Sequence of chain 1.A:
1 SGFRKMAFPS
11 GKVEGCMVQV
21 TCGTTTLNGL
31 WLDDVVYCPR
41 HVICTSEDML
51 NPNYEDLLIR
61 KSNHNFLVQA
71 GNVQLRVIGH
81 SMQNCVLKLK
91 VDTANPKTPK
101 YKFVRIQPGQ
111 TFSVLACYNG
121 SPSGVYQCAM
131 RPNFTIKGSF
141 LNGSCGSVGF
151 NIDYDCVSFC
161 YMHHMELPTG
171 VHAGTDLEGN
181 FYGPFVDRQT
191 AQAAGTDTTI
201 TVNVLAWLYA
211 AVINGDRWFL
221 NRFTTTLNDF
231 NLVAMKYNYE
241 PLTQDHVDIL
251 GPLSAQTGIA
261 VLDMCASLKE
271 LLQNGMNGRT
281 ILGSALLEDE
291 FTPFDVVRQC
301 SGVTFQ

The protein below binds the small molecule below.
Small molecule (SMILES): O=C(c1cc(=O)[nH]c(=O)[nH]1)N1CCN(c2ccc(Cl)c(Cl)c2)CC1

Binding-site contacts:
Ligand atom O3 contacts residue SER144 of chain 2.A at 3.1 Å.
Ligand atom N18 contacts residue ASN142 of chain 2.A at 2.7 Å.
Ligand atom O3 contacts residue ASN142 of chain 2.A at 2.4 Å.
Ligand atom CL15 contacts residue MET165 of chain 2.A at 3.4 Å.
Ligand atom CL15 contacts residue ASP187 of chain 2.A at 3.0 Å.
Ligand atom C13 contacts residue GLN189 of chain 2.A at 3.1 Å.
Ligand atom D14 contacts residue GLU166 of chain 2.A at 2.0 Å.
Ligand atom C16 contacts residue MET165 of chain 2.A at 3.4 Å (hydrophobic).
Ligand atom C1 contacts residue ASN142 of chain 2.A at 3.0 Å.
Ligand atom D14 contacts residue PHE140 of chain 2.A at 3.1 Å.
Ligand atom C2 contacts residue GLY143 of chain 2.A at 3.0 Å.
Ligand atom CL17 contacts residue HIS41 of chain 2.A at 3.1 Å.
Ligand atom C24 contacts residue CYS145 of chain 2.A at 3.5 Å (hydrophobic).
Ligand atom CL17 contacts residue TYR54 of chain 2.A at 3.1 Å.
Ligand atom C22 contacts residue PHE140 of chain 2.A at 3.4 Å (hydrophobic).
Ligand atom C2 contacts residue ASN142 of chain 2.A at 2.9 Å.
Ligand atom N21 contacts residue GLU166 of chain 2.A at 2.8 Å.
Ligand atom O23 contacts residue HIS172 of chain 2.A at 2.5 Å.
Ligand atom D14 contacts residue SER1 of chain 1.A at 2.9 Å.
Ligand atom CL17 contacts residue ASP187 of chain 2.A at 3.1 Å.
Ligand atom C8 contacts residue HIS41 of chain 2.A at 3.4 Å.
Ligand atom C22 contacts residue GLU166 of chain 2.A at 2.8 Å.
Ligand atom O3 contacts residue GLY143 of chain 2.A at 1.9 Å.
Ligand atom C11 contacts residue MET49 of chain 2.A at 3.1 Å (hydrophobic).
Ligand atom D13 contacts residue ASN142 of chain 2.A at 2.4 Å.
Ligand atom D14 contacts residue HIS172 of chain 2.A at 3.0 Å.
Ligand atom C12 contacts residue MET49 of chain 2.A at 2.9 Å (hydrophobic).
Ligand atom C24 contacts residue HIS163 of chain 2.A at 2.9 Å.
Ligand atom O23 contacts residue GLU166 of chain 2.A at 2.5 Å.
Ligand atom C12 contacts residue HIS41 of chain 2.A at 2.9 Å.
Ligand atom O23 contacts residue PHE140 of chain 2.A at 2.8 Å.
Ligand atom CL17 contacts residue ARG188 of chain 2.A at 3.2 Å.
Ligand atom C12 contacts residue GLN189 of chain 2.A at 3.3 Å.
Ligand atom O23 contacts residue HIS163 of chain 2.A at 1.7 Å.
Ligand atom CL15 contacts residue GLN189 of chain 2.A at 3.4 Å.
Ligand atom C14 contacts residue GLN189 of chain 2.A at 2.9 Å.
Ligand atom C22 contacts residue HIS163 of chain 2.A at 2.5 Å.
Ligand atom C24 contacts residue SER144 of chain 2.A at 3.3 Å.
Ligand atom C16 contacts residue GLN189 of chain 2.A at 3.3 Å.
Ligand atom C13 contacts residue HIS41 of chain 2.A at 3.0 Å.

Sequence of chain 2.A:
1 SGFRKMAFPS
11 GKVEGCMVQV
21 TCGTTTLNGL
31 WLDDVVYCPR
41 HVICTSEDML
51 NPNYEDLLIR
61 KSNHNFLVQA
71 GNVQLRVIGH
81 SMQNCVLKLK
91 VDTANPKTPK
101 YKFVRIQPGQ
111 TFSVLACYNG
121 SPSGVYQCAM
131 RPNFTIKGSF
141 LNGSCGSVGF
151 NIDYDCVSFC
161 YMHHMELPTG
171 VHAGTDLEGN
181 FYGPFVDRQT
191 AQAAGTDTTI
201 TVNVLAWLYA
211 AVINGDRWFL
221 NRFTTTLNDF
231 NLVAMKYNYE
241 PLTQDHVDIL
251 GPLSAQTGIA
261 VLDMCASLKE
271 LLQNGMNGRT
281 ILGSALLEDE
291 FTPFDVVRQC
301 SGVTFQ